Sequence of chain 1.O:
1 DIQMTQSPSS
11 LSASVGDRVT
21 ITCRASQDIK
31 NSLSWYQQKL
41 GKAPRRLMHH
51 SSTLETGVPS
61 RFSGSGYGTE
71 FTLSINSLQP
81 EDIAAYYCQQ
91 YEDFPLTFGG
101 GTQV

Binding-site contacts:
Ligand atom C4 contacts residue ASN58 of chain 1.G at 4.0 Å.
Ligand atom O5 contacts residue GLU57 of chain 1.G at 4.3 Å.
Ligand atom C1 contacts residue ASN58 of chain 1.G at 1.4 Å.
Ligand atom C2 contacts residue ASN58 of chain 1.G at 2.3 Å.
Ligand atom C5 contacts residue ASN58 of chain 1.G at 3.6 Å.
Ligand atom O5 contacts residue ASN58 of chain 1.G at 2.3 Å (h-bond).
Ligand atom C7 contacts residue ASN58 of chain 1.G at 3.3 Å.
Ligand atom C6 contacts residue TYR67 of chain 1.O at 4.1 Å (hydrophobic).
Ligand atom C6 contacts residue ASN31 of chain 1.O at 3.3 Å.
Ligand atom O7 contacts residue ASN58 of chain 1.G at 3.1 Å (h-bond).
Ligand atom O6 contacts residue ASN31 of chain 1.O at 4.0 Å.
Ligand atom C5 contacts residue TYR67 of chain 1.O at 3.9 Å (hydrophobic).
Ligand atom O4 contacts residue TYR67 of chain 1.O at 3.1 Å (h-bond).
Ligand atom C3 contacts residue ASN58 of chain 1.G at 3.6 Å.
Ligand atom C1 contacts residue GLY16 of chain 1.L at 4.3 Å.
Ligand atom N2 contacts residue ASN58 of chain 1.G at 2.9 Å (h-bond).
Ligand atom C4 contacts residue TYR67 of chain 1.O at 4.0 Å (hydrophobic).

This protein binds this small molecule.
Small molecule (SMILES): CC(=O)N[C@H]1[C@H](O[C@H]2[C@H](O)[C@@H](NC(C)=O)CO[C@@H]2CO)O[C@H](CO)[C@@H](O[C@@H]2O[C@H](CO)[C@@H](O)[C@H](O[C@H]3O[C@H](CO)[C@@H](O)[C@H](O)[C@@H]3O)[C@@H]2O)[C@@H]1O

Sequence of chain 1.L:
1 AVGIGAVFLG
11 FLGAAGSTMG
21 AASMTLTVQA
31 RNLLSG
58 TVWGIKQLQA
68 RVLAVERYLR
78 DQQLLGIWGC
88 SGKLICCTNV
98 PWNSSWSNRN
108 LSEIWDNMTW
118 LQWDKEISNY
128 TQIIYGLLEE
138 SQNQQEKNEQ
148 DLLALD

Sequence of chain 1.G:
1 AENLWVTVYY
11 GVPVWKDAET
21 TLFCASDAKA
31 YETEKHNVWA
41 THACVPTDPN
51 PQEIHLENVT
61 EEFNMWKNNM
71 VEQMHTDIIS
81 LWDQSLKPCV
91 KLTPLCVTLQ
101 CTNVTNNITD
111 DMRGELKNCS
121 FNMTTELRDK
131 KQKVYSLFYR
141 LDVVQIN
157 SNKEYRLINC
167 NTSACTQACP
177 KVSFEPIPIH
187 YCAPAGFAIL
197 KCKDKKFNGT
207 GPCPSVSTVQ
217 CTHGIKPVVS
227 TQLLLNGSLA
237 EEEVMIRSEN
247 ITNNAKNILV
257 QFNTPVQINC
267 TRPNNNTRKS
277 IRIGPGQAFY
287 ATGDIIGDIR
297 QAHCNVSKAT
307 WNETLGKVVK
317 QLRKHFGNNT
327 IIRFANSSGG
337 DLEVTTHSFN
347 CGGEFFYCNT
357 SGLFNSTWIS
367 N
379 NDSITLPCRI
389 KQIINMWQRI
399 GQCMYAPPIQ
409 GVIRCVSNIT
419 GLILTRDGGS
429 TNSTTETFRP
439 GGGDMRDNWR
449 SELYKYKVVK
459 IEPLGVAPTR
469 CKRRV